Binding-site contacts:
Ligand atom O1A contacts residue MET1064 of chain 1.B at 3.0 Å (h-bond).
Ligand atom O3G contacts residue ASN1174 of chain 1.B at 2.8 Å (h-bond).
Ligand atom N3B contacts residue LYS1062 of chain 1.B at 3.3 Å (salt-bridge).
Ligand atom O2G contacts residue ARG1258 of chain 1.B at 3.3 Å (salt-bridge).
Ligand atom O1B contacts residue LYS1062 of chain 1.B at 3.1 Å (salt-bridge).
Ligand atom C5' contacts residue MET1064 of chain 1.B at 3.4 Å (hydrophobic).
Ligand atom N6 contacts residue ILE1208 of chain 1.B at 3.1 Å.
Ligand atom O1B contacts residue GLY1061 of chain 1.B at 2.7 Å (h-bond).
Ligand atom O2B contacts residue LYS1062 of chain 1.B at 3.4 Å (salt-bridge).
Ligand atom O1G contacts residue GLU1126 of chain 1.B at 2.9 Å (salt-bridge).
Ligand atom PA contacts residue ARG1258 of chain 1.B at 3.6 Å.
Ligand atom O2A contacts residue MET1064 of chain 1.B at 3.4 Å.
Ligand atom O3A contacts residue ARG1258 of chain 1.B at 2.7 Å (salt-bridge).
Ligand atom O2A contacts residue THR1063 of chain 1.B at 3.2 Å (h-bond).
Ligand atom PG contacts residue GLU1126 of chain 1.B at 3.5 Å.
Ligand atom O1A contacts residue THR1063 of chain 1.B at 2.6 Å (h-bond).
Ligand atom O3G contacts residue LYS1062 of chain 1.B at 3.6 Å (salt-bridge).
Ligand atom N3B contacts residue GLY1059 of chain 1.B at 3.1 Å (h-bond).
Ligand atom O1A contacts residue LYS1062 of chain 1.B at 3.6 Å.
Ligand atom PB contacts residue LYS1062 of chain 1.B at 3.6 Å.
Ligand atom O1B contacts residue SER1060 of chain 1.B at 3.3 Å (h-bond).
Ligand atom N1 contacts residue ILE1030 of chain 1.B at 3.2 Å (h-bond).
Ligand atom C2' contacts residue THR1261 of chain 1.B at 3.5 Å.
Ligand atom O3' contacts residue ARG1549 of chain 1.B at 3.2 Å (salt-bridge).
Ligand atom O2' contacts residue THR1261 of chain 1.B at 2.5 Å (h-bond).
Ligand atom C3' contacts residue ARG1549 of chain 1.B at 3.5 Å.
Ligand atom O2G contacts residue ALA1545 of chain 1.B at 3.3 Å.
Ligand atom O3' contacts residue ARG1258 of chain 1.B at 3.4 Å.
Ligand atom C6 contacts residue ILE1208 of chain 1.B at 3.6 Å (hydrophobic).
Ligand atom O2B contacts residue THR1063 of chain 1.B at 3.2 Å.
Ligand atom O4' contacts residue GLY1059 of chain 1.B at 3.6 Å (h-bond).
Ligand atom O1A contacts residue GLY1061 of chain 1.B at 3.4 Å.
Ligand atom O3' contacts residue THR1261 of chain 1.B at 3.1 Å (h-bond).
Ligand atom N3B contacts residue PRO1058 of chain 1.B at 3.4 Å.
Ligand atom N6 contacts residue ILE1030 of chain 1.B at 3.1 Å (h-bond).
Ligand atom O2A contacts residue ARG1258 of chain 1.B at 3.4 Å (salt-bridge).
Ligand atom PA contacts residue THR1063 of chain 1.B at 3.2 Å.
Ligand atom C2 contacts residue TYR1212 of chain 1.B at 3.5 Å (hydrophobic).
Ligand atom O3A contacts residue THR1063 of chain 1.B at 3.5 Å (h-bond).
Ligand atom O3G contacts residue GLU1126 of chain 1.B at 3.2 Å (salt-bridge).

This protein binds this small molecule.
Small molecule (SMILES): Nc1ncnc2c1ncn2[C@@H]1O[C@H](CO[P](=O)(O)O[P](=O)(O)NP(=O)(O)O)[C@@H](O)[C@H]1O

Sequence of chain 1.B:
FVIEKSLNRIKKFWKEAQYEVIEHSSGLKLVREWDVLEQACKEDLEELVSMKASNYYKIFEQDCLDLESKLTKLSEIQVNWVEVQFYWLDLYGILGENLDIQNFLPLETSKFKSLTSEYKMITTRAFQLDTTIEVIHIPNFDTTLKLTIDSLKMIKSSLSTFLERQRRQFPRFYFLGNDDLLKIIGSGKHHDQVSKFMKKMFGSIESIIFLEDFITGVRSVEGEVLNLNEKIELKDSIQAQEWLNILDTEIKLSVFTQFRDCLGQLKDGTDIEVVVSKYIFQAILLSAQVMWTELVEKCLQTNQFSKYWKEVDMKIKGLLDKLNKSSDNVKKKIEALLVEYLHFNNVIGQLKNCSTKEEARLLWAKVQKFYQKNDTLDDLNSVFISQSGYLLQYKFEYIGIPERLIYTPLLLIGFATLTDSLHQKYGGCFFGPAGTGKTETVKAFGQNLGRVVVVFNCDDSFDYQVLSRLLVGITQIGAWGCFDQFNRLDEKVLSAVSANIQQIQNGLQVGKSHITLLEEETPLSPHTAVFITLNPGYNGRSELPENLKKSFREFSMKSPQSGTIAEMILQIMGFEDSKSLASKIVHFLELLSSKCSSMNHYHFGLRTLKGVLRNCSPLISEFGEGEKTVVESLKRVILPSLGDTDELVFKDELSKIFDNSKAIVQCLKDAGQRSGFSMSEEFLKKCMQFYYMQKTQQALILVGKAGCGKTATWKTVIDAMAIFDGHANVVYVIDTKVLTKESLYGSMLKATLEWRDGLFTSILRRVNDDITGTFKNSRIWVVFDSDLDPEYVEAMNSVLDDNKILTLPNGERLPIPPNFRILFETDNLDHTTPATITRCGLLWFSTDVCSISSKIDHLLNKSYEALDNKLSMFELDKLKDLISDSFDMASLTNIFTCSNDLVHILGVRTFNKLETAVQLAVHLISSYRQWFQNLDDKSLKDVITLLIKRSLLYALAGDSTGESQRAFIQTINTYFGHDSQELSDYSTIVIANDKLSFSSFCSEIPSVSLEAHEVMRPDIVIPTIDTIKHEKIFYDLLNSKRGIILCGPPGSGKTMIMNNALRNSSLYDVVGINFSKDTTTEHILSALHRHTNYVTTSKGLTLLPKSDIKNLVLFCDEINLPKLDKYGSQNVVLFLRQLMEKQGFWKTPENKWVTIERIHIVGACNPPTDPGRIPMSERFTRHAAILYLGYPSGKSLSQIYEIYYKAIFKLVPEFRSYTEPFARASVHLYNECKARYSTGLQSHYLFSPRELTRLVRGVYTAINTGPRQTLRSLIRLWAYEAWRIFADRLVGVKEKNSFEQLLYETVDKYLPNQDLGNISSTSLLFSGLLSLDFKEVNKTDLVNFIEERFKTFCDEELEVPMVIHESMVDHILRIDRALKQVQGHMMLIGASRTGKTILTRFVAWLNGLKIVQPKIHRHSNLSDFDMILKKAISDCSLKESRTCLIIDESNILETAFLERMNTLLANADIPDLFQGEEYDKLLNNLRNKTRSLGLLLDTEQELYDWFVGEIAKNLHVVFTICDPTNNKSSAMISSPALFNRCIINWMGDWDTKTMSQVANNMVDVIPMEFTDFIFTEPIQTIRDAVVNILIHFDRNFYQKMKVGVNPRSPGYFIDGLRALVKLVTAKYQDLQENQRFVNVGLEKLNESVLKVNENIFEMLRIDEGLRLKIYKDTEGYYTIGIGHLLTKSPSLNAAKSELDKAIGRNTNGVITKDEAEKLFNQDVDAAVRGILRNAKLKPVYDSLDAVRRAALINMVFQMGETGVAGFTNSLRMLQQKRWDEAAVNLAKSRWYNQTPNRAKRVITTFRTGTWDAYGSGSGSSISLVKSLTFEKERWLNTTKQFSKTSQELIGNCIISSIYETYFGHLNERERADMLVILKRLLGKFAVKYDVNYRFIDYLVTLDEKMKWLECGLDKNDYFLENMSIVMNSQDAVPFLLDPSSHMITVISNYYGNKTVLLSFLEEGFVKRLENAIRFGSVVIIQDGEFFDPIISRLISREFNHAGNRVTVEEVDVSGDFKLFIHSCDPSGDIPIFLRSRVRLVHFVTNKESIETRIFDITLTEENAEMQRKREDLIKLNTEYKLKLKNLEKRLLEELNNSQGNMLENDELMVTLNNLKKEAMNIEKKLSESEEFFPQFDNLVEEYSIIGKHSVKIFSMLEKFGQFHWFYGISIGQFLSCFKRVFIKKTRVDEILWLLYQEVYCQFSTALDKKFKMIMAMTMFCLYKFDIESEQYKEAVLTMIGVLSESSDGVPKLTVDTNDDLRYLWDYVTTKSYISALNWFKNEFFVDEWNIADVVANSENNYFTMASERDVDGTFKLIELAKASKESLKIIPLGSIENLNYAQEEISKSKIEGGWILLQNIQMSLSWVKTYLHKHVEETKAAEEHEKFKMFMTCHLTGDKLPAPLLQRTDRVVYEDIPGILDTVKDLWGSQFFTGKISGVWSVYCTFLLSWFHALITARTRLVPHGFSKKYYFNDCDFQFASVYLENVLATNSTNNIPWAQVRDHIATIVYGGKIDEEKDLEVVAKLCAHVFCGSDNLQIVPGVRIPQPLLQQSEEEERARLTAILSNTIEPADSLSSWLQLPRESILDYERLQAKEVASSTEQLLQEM